Binding-site contacts:
Ligand atom C3 contacts residue ASN658 of chain 1.B at 3.8 Å.
Ligand atom C4 contacts residue ASN634 of chain 1.B at 4.5 Å.
Ligand atom O6 contacts residue ASN634 of chain 1.B at 3.5 Å.
Ligand atom C2 contacts residue ASN634 of chain 1.B at 3.9 Å.
Ligand atom O7 contacts residue ASN658 of chain 1.B at 3.6 Å (h-bond).
Ligand atom C4 contacts residue ASN658 of chain 1.B at 4.3 Å.
Ligand atom C2 contacts residue ASN658 of chain 1.B at 2.4 Å.
Ligand atom O6 contacts residue LEU661 of chain 1.B at 3.6 Å.
Ligand atom O7 contacts residue ASN634 of chain 1.B at 3.5 Å (h-bond).
Ligand atom N2 contacts residue ASN658 of chain 1.B at 2.7 Å (h-bond).
Ligand atom C5 contacts residue LEU661 of chain 1.B at 4.0 Å (hydrophobic).
Ligand atom C7 contacts residue ASN634 of chain 1.B at 4.5 Å.
Ligand atom C8 contacts residue ASN658 of chain 1.B at 4.2 Å.
Ligand atom C5 contacts residue ASN658 of chain 1.B at 3.6 Å.
Ligand atom C1 contacts residue ASN658 of chain 1.B at 1.4 Å.
Ligand atom C6 contacts residue LEU661 of chain 1.B at 4.4 Å (hydrophobic).
Ligand atom C1 contacts residue ASN634 of chain 1.B at 3.8 Å.
Ligand atom O5 contacts residue ASN658 of chain 1.B at 2.3 Å (h-bond).
Ligand atom O6 contacts residue LEU638 of chain 1.B at 3.5 Å.
Ligand atom O5 contacts residue LEU661 of chain 1.B at 3.3 Å.
Ligand atom O5 contacts residue ASN634 of chain 1.B at 3.3 Å.
Ligand atom C1 contacts residue THR660 of chain 1.B at 4.2 Å.
Ligand atom C6 contacts residue ASN634 of chain 1.B at 3.6 Å.
Ligand atom C1 contacts residue LEU661 of chain 1.B at 3.8 Å (hydrophobic).
Ligand atom C7 contacts residue ASN658 of chain 1.B at 3.2 Å.
Ligand atom C5 contacts residue ASN634 of chain 1.B at 4.0 Å.

The protein below binds the small molecule below.
Small molecule (SMILES): CC(=O)N[C@@H]1[C@@H](O)[C@H](O)[C@@H](CO)O[C@H]1O

Sequence of chain 1.B:
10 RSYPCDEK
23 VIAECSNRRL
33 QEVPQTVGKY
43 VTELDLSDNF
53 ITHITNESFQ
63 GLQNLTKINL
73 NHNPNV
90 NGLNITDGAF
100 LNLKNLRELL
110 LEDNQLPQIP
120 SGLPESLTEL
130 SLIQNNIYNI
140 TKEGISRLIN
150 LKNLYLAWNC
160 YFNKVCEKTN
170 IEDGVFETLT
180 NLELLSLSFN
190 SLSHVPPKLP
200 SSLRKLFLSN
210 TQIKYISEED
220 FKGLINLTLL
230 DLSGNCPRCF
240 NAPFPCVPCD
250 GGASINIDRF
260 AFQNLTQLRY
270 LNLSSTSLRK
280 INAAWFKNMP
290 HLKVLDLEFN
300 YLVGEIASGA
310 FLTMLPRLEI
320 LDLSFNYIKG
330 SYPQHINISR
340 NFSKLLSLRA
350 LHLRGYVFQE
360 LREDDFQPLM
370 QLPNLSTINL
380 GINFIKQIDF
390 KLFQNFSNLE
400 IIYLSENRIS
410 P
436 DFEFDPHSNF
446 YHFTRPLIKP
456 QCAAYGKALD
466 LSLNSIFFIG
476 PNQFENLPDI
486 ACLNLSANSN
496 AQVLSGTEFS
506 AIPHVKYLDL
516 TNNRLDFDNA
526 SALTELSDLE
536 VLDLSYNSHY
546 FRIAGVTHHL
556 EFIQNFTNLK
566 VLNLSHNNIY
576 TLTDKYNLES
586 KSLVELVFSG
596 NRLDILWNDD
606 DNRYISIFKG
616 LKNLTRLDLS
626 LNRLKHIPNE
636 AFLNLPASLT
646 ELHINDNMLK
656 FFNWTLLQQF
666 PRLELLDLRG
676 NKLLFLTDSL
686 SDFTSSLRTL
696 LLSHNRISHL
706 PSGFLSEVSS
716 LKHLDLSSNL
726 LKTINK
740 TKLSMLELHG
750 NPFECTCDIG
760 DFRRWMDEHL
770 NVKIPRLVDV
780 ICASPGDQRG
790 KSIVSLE